A protein and the small-molecule ligand that binds it are described below.
Small molecule (SMILES): CC(=O)N[C@@H]1[C@@H](O)[C@H](O)[C@@H](CO)O[C@H]1O

Binding-site contacts:
Ligand atom C3 contacts residue GLN63 of chain 1.B at 4.0 Å.
Ligand atom C5 contacts residue ASN85 of chain 1.B at 3.6 Å.
Ligand atom C2 contacts residue GLN63 of chain 1.B at 4.1 Å.
Ligand atom C8 contacts residue ASN85 of chain 1.B at 4.4 Å.
Ligand atom C7 contacts residue GLN63 of chain 1.B at 4.1 Å.
Ligand atom C8 contacts residue GLN83 of chain 1.B at 3.3 Å.
Ligand atom C1 contacts residue GLN63 of chain 1.B at 4.1 Å.
Ligand atom C7 contacts residue ASN85 of chain 1.B at 3.2 Å.
Ligand atom O5 contacts residue ASN85 of chain 1.B at 2.3 Å (h-bond).
Ligand atom C1 contacts residue ASN85 of chain 1.B at 1.4 Å.
Ligand atom N2 contacts residue GLN83 of chain 1.B at 4.4 Å.
Ligand atom O7 contacts residue ASN85 of chain 1.B at 3.1 Å (h-bond).
Ligand atom C4 contacts residue ASN85 of chain 1.B at 4.2 Å.
Ligand atom C7 contacts residue GLN83 of chain 1.B at 4.0 Å.
Ligand atom C3 contacts residue ASN85 of chain 1.B at 3.8 Å.
Ligand atom C8 contacts residue GLN63 of chain 1.B at 3.8 Å.
Ligand atom C2 contacts residue ASN85 of chain 1.B at 2.5 Å.
Ligand atom N2 contacts residue ASN85 of chain 1.B at 3.0 Å (h-bond).
Ligand atom N2 contacts residue GLN63 of chain 1.B at 3.4 Å.

Sequence of chain 1.B:
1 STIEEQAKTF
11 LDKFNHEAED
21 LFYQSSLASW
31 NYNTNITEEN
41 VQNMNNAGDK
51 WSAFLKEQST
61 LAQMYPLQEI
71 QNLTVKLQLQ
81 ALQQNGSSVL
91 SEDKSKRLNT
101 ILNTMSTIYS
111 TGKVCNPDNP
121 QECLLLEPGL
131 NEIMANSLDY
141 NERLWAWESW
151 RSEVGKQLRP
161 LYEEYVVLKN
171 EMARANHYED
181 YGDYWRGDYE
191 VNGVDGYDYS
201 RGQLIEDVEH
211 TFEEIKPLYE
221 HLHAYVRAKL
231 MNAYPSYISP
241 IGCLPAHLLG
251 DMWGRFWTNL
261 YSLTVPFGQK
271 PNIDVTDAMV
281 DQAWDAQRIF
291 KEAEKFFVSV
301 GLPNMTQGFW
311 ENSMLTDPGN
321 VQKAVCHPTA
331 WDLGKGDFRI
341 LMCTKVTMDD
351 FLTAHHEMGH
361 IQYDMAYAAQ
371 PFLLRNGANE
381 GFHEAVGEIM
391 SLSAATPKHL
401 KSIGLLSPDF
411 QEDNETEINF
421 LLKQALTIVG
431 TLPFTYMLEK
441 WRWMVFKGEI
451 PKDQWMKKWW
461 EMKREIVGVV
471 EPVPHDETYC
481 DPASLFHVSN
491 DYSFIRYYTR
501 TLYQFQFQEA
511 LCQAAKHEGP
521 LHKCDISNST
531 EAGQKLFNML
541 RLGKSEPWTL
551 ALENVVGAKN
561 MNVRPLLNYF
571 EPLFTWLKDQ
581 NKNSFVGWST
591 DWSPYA